Sequence of chain 1.A:
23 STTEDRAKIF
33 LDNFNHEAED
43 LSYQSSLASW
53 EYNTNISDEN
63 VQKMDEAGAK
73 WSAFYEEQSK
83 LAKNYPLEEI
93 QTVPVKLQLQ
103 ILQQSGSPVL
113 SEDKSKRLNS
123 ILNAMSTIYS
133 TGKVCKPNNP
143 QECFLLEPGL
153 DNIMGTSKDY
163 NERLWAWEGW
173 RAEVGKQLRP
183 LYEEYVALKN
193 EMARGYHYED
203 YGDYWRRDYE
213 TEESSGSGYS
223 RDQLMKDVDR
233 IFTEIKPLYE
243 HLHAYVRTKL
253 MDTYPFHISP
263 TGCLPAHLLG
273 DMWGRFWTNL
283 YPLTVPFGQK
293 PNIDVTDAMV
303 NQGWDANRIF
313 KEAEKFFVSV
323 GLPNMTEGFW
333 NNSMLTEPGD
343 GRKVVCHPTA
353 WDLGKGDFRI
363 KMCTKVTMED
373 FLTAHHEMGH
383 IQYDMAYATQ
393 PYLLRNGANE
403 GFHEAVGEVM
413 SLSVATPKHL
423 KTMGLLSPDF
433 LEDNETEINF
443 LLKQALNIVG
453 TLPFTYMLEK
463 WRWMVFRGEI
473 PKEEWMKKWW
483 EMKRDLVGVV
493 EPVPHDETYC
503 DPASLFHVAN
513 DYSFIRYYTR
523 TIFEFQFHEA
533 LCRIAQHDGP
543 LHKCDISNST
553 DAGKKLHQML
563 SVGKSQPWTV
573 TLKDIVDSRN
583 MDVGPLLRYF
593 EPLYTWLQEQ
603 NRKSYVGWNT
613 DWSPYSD

Binding-site contacts:
Ligand atom O7 contacts residue TRP332 of chain 1.A at 3.6 Å.
Ligand atom O6 contacts residue ASN333 of chain 1.A at 4.4 Å.
Ligand atom C4 contacts residue ASN333 of chain 1.A at 4.2 Å.
Ligand atom C7 contacts residue ASN333 of chain 1.A at 3.5 Å.
Ligand atom C3 contacts residue ASN333 of chain 1.A at 3.8 Å.
Ligand atom C8 contacts residue ASN333 of chain 1.A at 3.6 Å.
Ligand atom N2 contacts residue ASN333 of chain 1.A at 3.0 Å (h-bond).
Ligand atom C7 contacts residue TRP332 of chain 1.A at 4.5 Å (hydrophobic).
Ligand atom C5 contacts residue ASN333 of chain 1.A at 3.6 Å.
Ligand atom O7 contacts residue ASN333 of chain 1.A at 3.4 Å.
Ligand atom C1 contacts residue ASN333 of chain 1.A at 1.4 Å.
Ligand atom C2 contacts residue ASN333 of chain 1.A at 2.5 Å.
Ligand atom O5 contacts residue ASN333 of chain 1.A at 2.3 Å (h-bond).

A small-molecule ligand and the protein it binds are described below.
Small molecule (SMILES): CC(=O)N[C@@H]1[C@@H](O)[C@H](O)[C@@H](CO)O[C@H]1O